Sequence of chain 3.A:
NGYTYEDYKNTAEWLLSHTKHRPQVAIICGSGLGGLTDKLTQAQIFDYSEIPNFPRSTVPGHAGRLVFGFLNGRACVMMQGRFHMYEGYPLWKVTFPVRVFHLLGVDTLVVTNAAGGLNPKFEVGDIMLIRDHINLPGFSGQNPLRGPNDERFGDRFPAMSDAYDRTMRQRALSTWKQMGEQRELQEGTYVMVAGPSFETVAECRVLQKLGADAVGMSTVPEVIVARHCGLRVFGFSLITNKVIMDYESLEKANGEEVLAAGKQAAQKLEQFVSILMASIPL

Sequence of chain 1.A:
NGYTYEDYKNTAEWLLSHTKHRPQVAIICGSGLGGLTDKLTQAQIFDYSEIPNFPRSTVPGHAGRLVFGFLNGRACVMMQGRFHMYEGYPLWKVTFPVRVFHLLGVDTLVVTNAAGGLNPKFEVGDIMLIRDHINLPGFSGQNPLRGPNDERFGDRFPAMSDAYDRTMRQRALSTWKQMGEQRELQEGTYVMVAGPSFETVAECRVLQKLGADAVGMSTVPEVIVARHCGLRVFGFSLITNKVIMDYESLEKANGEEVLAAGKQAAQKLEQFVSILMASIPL

Binding-site contacts:
Ligand atom O6 contacts residue ASN243 of chain 3.A at 2.9 Å (h-bond).
Ligand atom C8 contacts residue ALA117 of chain 3.A at 3.6 Å (hydrophobic).
Ligand atom N3 contacts residue VAL217 of chain 3.A at 3.6 Å (h-bond).
Ligand atom C3' contacts residue SO41 of chain 3.B at 3.7 Å.
Ligand atom C2 contacts residue MET219 of chain 3.A at 3.7 Å (hydrophobic).
Ligand atom N7 contacts residue ALA117 of chain 3.A at 3.6 Å.
Ligand atom N7 contacts residue THR242 of chain 3.A at 3.6 Å.
Ligand atom C6 contacts residue PHE200 of chain 3.A at 3.7 Å (hydrophobic).
Ligand atom N1 contacts residue PHE200 of chain 3.A at 3.5 Å.
Ligand atom C2 contacts residue GLU201 of chain 3.A at 3.2 Å.
Ligand atom N7 contacts residue ASN243 of chain 3.A at 2.7 Å (h-bond).
Ligand atom N1' contacts residue SO41 of chain 3.B at 3.0 Å (h-bond).
Ligand atom C5' contacts residue PHE159 of chain 1.A at 3.7 Å (hydrophobic).
Ligand atom N1 contacts residue GLU201 of chain 3.A at 2.8 Å (salt-bridge).
Ligand atom O3' contacts residue PHE159 of chain 1.A at 3.8 Å.
Ligand atom C8 contacts residue ASN243 of chain 3.A at 3.5 Å.
Ligand atom C6' contacts residue SO41 of chain 3.B at 3.3 Å.
Ligand atom C6 contacts residue GLY118 of chain 3.A at 3.8 Å.
Ligand atom O6 contacts residue GLU201 of chain 3.A at 3.8 Å.
Ligand atom O5' contacts residue GLY257 of chain 3.A at 3.2 Å.
Ligand atom C8 contacts residue GLY118 of chain 3.A at 3.7 Å.
Ligand atom C5 contacts residue GLY118 of chain 3.A at 3.5 Å.
Ligand atom C5 contacts residue ASN243 of chain 3.A at 3.8 Å.
Ligand atom C5 contacts residue PHE200 of chain 3.A at 3.7 Å (hydrophobic).
Ligand atom O3' contacts residue TYR88 of chain 3.A at 2.9 Å (h-bond).
Ligand atom O6 contacts residue VAL245 of chain 3.A at 3.5 Å.
Ligand atom C6 contacts residue GLU201 of chain 3.A at 3.8 Å.
Ligand atom C8 contacts residue THR242 of chain 3.A at 3.5 Å.
Ligand atom C6' contacts residue VAL260 of chain 3.A at 3.6 Å (hydrophobic).
Ligand atom C10 contacts residue ALA116 of chain 3.A at 3.1 Å (hydrophobic).
Ligand atom C6 contacts residue ASN243 of chain 3.A at 3.7 Å.
Ligand atom C3' contacts residue PHE159 of chain 1.A at 3.6 Å (hydrophobic).
Ligand atom O3' contacts residue SO41 of chain 3.B at 3.2 Å (h-bond).
Ligand atom N7 contacts residue GLY118 of chain 3.A at 3.3 Å (h-bond).
Ligand atom C4 contacts residue VAL217 of chain 3.A at 3.6 Å (hydrophobic).
Ligand atom O5' contacts residue VAL260 of chain 3.A at 3.2 Å.
Ligand atom N1 contacts residue VAL217 of chain 3.A at 3.7 Å.
Ligand atom N3 contacts residue GLY218 of chain 3.A at 3.8 Å.
Ligand atom C4' contacts residue SO41 of chain 3.B at 3.7 Å.
Ligand atom O6 contacts residue GLY118 of chain 3.A at 3.6 Å.

A small-molecule ligand and the protein it binds are described below.
Small molecule (SMILES): O=c1[nH]cnc2c(C[NH+]3C[C@H](CO)[C@@H](O)C3)c[nH]c12